Binding-site contacts:
Ligand atom CD2 contacts residue MET223 of chain 29.W at 3.7 Å (hydrophobic).
Ligand atom CG1 contacts residue PHE436 of chain 52.W at 3.4 Å (hydrophobic).
Ligand atom CG2 contacts residue LEU189 of chain 52.W at 2.8 Å (hydrophobic).
Ligand atom N contacts residue ARG193 of chain 52.W at 3.8 Å.
Ligand atom CE1 contacts residue THR219 of chain 29.W at 3.9 Å.
Ligand atom CE2 contacts residue MET223 of chain 29.W at 3.5 Å (hydrophobic).
Ligand atom CE2 contacts residue ARG193 of chain 52.W at 3.8 Å.
Ligand atom CZ contacts residue THR219 of chain 29.W at 3.2 Å.
Ligand atom CG2 contacts residue TYR188 of chain 52.W at 3.9 Å (hydrophobic).
Ligand atom CB contacts residue ARG435 of chain 52.W at 3.7 Å.
Ligand atom CB contacts residue LEU189 of chain 52.W at 3.8 Å (hydrophobic).
Ligand atom CD contacts residue HIS431 of chain 52.W at 3.8 Å.
Ligand atom CD1 contacts residue GLU289 of chain 29.W at 3.0 Å.
Ligand atom CZ contacts residue ARG193 of chain 52.W at 3.1 Å.
Ligand atom CE1 contacts residue VAL432 of chain 52.W at 3.8 Å (hydrophobic).
Ligand atom ND2 contacts residue TYR188 of chain 52.W at 3.5 Å (h-bond).
Ligand atom CB contacts residue GLU289 of chain 29.W at 3.8 Å.
Ligand atom CZ contacts residue MET223 of chain 29.W at 2.9 Å (hydrophobic).
Ligand atom OH contacts residue MET223 of chain 29.W at 2.2 Å (h-bond).
Ligand atom OH contacts residue LEU283 of chain 29.W at 3.8 Å.
Ligand atom CE1 contacts residue GLU289 of chain 29.W at 3.6 Å.
Ligand atom OH contacts residue THR430 of chain 52.W at 3.4 Å.
Ligand atom OD1 contacts residue GLU199 of chain 52.W at 3.4 Å (salt-bridge).
Ligand atom CG contacts residue TYR288 of chain 29.W at 3.4 Å (hydrophobic).
Ligand atom CG contacts residue GLU289 of chain 29.W at 3.6 Å.
Ligand atom C contacts residue ARG193 of chain 52.W at 3.3 Å.
Ligand atom CA contacts residue ARG193 of chain 52.W at 3.8 Å.
Ligand atom CE1 contacts residue HIS431 of chain 52.W at 3.0 Å.
Ligand atom CG contacts residue GLU199 of chain 52.W at 3.6 Å.
Ligand atom CD1 contacts residue ARG193 of chain 52.W at 3.7 Å.
Ligand atom CZ contacts residue HIS431 of chain 52.W at 3.4 Å.
Ligand atom CD1 contacts residue HIS431 of chain 52.W at 3.3 Å.
Ligand atom O contacts residue ARG435 of chain 52.W at 3.5 Å (salt-bridge).
Ligand atom CE1 contacts residue ARG193 of chain 52.W at 3.1 Å.
Ligand atom OH contacts residue HIS431 of chain 52.W at 2.9 Å (h-bond).
Ligand atom CG contacts residue HIS431 of chain 52.W at 3.8 Å.
Ligand atom CG1 contacts residue ARG435 of chain 52.W at 3.8 Å.
Ligand atom ND2 contacts residue GLU199 of chain 52.W at 2.9 Å (salt-bridge).
Ligand atom CE1 contacts residue MET223 of chain 29.W at 3.3 Å (hydrophobic).
Ligand atom O contacts residue ARG193 of chain 52.W at 2.8 Å (salt-bridge).

The small molecule below binds the protein below.
Small molecule (SMILES): CC(C)[C@H](NC(=O)[C@@H]1CCCN1C(=O)[C@H](CC(N)=O)NC(=O)[C@@H](N)Cc1ccccc1)C(=O)N[C@@H](Cc1ccc(O)cc1)C(=O)N1CCC[C@H]1C(=O)N[C@H](C=O)Cc1ccc(O)cc1

Sequence of chain 52.W:
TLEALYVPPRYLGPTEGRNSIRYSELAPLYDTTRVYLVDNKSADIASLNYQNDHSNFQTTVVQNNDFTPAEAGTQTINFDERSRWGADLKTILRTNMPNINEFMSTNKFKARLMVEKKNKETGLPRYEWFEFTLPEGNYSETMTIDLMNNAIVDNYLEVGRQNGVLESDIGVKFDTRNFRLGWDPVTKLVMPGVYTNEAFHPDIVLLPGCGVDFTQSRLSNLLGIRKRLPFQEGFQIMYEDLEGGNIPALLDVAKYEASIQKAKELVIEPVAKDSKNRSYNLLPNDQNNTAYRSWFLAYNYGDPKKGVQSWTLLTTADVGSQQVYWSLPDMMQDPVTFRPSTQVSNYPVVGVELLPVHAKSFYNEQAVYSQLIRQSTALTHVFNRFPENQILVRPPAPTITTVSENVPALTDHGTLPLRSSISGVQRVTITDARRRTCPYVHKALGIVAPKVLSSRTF

Sequence of chain 29.W:
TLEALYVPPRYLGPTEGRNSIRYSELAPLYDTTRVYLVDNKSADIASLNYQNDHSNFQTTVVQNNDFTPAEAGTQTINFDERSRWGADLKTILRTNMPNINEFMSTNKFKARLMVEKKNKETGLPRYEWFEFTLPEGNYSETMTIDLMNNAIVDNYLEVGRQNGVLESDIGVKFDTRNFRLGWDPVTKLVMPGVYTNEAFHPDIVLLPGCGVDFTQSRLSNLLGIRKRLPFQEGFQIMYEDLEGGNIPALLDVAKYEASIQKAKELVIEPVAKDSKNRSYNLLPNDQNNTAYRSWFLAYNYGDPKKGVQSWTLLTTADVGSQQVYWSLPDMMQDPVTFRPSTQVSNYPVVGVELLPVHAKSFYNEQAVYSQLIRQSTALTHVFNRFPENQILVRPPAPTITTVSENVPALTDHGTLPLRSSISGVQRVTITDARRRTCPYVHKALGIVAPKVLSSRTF